Sequence of chain 1.C:
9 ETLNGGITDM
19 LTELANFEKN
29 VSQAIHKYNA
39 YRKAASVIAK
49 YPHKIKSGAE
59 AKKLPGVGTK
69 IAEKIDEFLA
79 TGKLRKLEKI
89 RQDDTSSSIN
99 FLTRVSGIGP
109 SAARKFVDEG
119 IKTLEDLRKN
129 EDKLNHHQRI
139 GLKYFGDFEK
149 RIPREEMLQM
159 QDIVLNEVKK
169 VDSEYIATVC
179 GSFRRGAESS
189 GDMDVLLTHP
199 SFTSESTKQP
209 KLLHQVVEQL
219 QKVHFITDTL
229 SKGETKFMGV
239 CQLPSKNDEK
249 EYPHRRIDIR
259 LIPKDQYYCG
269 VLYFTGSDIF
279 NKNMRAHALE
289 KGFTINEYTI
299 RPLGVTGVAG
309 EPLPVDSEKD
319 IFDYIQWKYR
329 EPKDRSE

Binding-site contacts:
Ligand atom O2 contacts residue DA4 of chain 1.B at 3.1 Å.
Ligand atom O4 contacts residue DA5 of chain 1.B at 3.4 Å (h-bond).
Ligand atom N1 contacts residue DT1 of chain 1.B at 2.7 Å (h-bond).
Ligand atom N1 contacts residue DA4 of chain 1.B at 3.5 Å (h-bond).
Ligand atom O4 contacts residue DA4 of chain 1.B at 2.5 Å (h-bond).
Ligand atom N1 contacts residue DT6 of chain 1.B at 2.8 Å (h-bond).
Ligand atom N4 contacts residue DG7 of chain 1.B at 3.4 Å (h-bond).
Ligand atom C2 contacts residue DA4 of chain 1.B at 3.3 Å.
Ligand atom C6 contacts residue DC2 of chain 1.B at 3.0 Å.
Ligand atom N6 contacts residue DT3 of chain 1.B at 2.9 Å (h-bond).
Ligand atom O2 contacts residue DG7 of chain 1.B at 2.9 Å (h-bond).
Ligand atom C2 contacts residue DA4 of chain 1.B at 3.3 Å.
Ligand atom N3 contacts residue DA4 of chain 1.B at 2.3 Å (h-bond).
Ligand atom O4 contacts residue DT3 of chain 1.B at 3.2 Å (h-bond).
Ligand atom N6 contacts residue DT6 of chain 1.B at 3.2 Å (h-bond).
Ligand atom OP1 contacts residue GLY231 of chain 1.C at 3.3 Å.
Ligand atom N1 contacts residue DC2 of chain 1.B at 2.7 Å (h-bond).
Ligand atom N3 contacts residue DG7 of chain 1.B at 3.2 Å (h-bond).
Ligand atom N6 contacts residue DA5 of chain 1.B at 2.8 Å (h-bond).
Ligand atom C6 contacts residue DT1 of chain 1.B at 3.3 Å.
Ligand atom N2 contacts residue DT3 of chain 1.B at 3.1 Å (h-bond).
Ligand atom C2 contacts residue DG7 of chain 1.B at 3.3 Å.
Ligand atom C6 contacts residue DT3 of chain 1.B at 3.1 Å.
Ligand atom OP1 contacts residue GLU232 of chain 1.C at 3.2 Å (salt-bridge).
Ligand atom C2 contacts residue DA5 of chain 1.B at 3.4 Å.
Ligand atom N2 contacts residue DC2 of chain 1.B at 2.8 Å (h-bond).
Ligand atom N3 contacts residue DA5 of chain 1.B at 2.6 Å (h-bond).
Ligand atom C4 contacts residue DA5 of chain 1.B at 3.5 Å.
Ligand atom C2 contacts residue DT3 of chain 1.B at 2.9 Å.
Ligand atom C2 contacts residue DC2 of chain 1.B at 3.3 Å.
Ligand atom OP1 contacts residue THR233 of chain 1.C at 2.8 Å (h-bond).
Ligand atom C2 contacts residue DT6 of chain 1.B at 3.2 Å.
Ligand atom N1 contacts residue DT3 of chain 1.B at 2.3 Å (h-bond).
Ligand atom C2 contacts residue DT1 of chain 1.B at 3.1 Å.
Ligand atom OP1 contacts residue LYS230 of chain 1.C at 3.5 Å (salt-bridge).
Ligand atom C4 contacts residue DA4 of chain 1.B at 3.0 Å.
Ligand atom O2 contacts residue DA5 of chain 1.B at 3.1 Å.
Ligand atom OP1 contacts residue LYS234 of chain 1.C at 3.2 Å (salt-bridge).
Ligand atom O6 contacts residue DC2 of chain 1.B at 2.5 Å (h-bond).
Ligand atom N6 contacts residue DT1 of chain 1.B at 3.0 Å (h-bond).

This small molecule binds to this protein.
Small molecule (SMILES): Cc1cn([C@H]2C[C@H](O[P](=O)(O)OC[C@H]3O[C@@H](n4cnc5c(N)ncnc54)C[C@@H]3O[P](=O)(O)OC[C@H]3O[C@@H](n4cnc5c(=O)nc(N)[nH]c54)C[C@@H]3O[P](=O)(O)OC[C@H]3O[C@@H](n4cnc5c(N)ncnc54)C[C@@H]3OP(=O)(O)O)[C@@H](CO[P](=O)(O)O[C@H]3C[C@H](n4cc(C)c(=O)[nH]c4=O)O[C@@H]3CO[P](=O)(O)O[C@H]3C[C@H](n4cnc5c(N)ncnc54)O[C@@H]3CO[P](=O)(O)O[C@H]3C[C@H](n4ccc(N)nc4=O)O[C@@H]3CO)O2)c(=O)[nH]c1=O